This protein binds this small molecule.
Small molecule (SMILES): CN1CC/C=C/[C@H](OCCN2CC(F)(F)C2)[C@@H]2CC[C@H]2CN2C[C@@]3(CCCc4cc(Cl)ccc43)COc3ccc(cc32)[C@@](O)(C(=O)NS(=O)(=O)N(C)C)CC1=O

Sequence of chain 1.A:
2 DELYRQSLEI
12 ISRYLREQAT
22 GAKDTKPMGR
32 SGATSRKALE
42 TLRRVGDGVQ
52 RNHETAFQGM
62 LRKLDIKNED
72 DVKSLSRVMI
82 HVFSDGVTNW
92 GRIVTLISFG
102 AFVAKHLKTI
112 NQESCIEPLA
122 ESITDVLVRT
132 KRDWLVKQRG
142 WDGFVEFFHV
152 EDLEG

Binding-site contacts:
Ligand atom CL1 contacts residue ILE124 of chain 1.A at 3.8 Å.
Ligand atom C18 contacts residue PHE100 of chain 1.A at 3.7 Å (hydrophobic).
Ligand atom C29 contacts residue ALA57 of chain 1.A at 3.7 Å (hydrophobic).
Ligand atom C13 contacts residue PHE100 of chain 1.A at 3.6 Å (hydrophobic).
Ligand atom C14 contacts residue PHE100 of chain 1.A at 3.6 Å (hydrophobic).
Ligand atom O7 contacts residue VAL83 of chain 1.A at 3.8 Å.
Ligand atom C36 contacts residue MET61 of chain 1.A at 3.7 Å (hydrophobic).
Ligand atom C13 contacts residue MET80 of chain 1.A at 3.7 Å (hydrophobic).
Ligand atom CL1 contacts residue LEU120 of chain 1.A at 3.2 Å.
Ligand atom CL1 contacts residue GLY101 of chain 1.A at 3.8 Å.
Ligand atom C3 contacts residue VAL79 of chain 1.A at 3.6 Å (hydrophobic).
Ligand atom C5 contacts residue ARG93 of chain 1.A at 3.6 Å.
Ligand atom O4 contacts residue ALA57 of chain 1.A at 3.7 Å.
Ligand atom C17 contacts residue MET80 of chain 1.A at 3.8 Å (hydrophobic).
Ligand atom O2 contacts residue ARG93 of chain 1.A at 2.9 Å (salt-bridge).
Ligand atom C15 contacts residue PHE100 of chain 1.A at 3.7 Å (hydrophobic).
Ligand atom C15 contacts residue LEU97 of chain 1.A at 3.5 Å (hydrophobic).
Ligand atom C31 contacts residue PHE100 of chain 1.A at 3.6 Å (hydrophobic).
Ligand atom C30 contacts residue PHE58 of chain 1.A at 3.6 Å (hydrophobic).
Ligand atom O5 contacts residue ARG93 of chain 1.A at 3.0 Å (salt-bridge).
Ligand atom C2 contacts residue VAL79 of chain 1.A at 3.7 Å (hydrophobic).
Ligand atom F1 contacts residue MET61 of chain 1.A at 3.4 Å.
Ligand atom C6 contacts residue ARG93 of chain 1.A at 3.6 Å.
Ligand atom C16 contacts residue LEU97 of chain 1.A at 3.2 Å (hydrophobic).
Ligand atom C16 contacts residue GLY101 of chain 1.A at 3.7 Å.
Ligand atom C24 contacts residue THR96 of chain 1.A at 3.8 Å.
Ligand atom C30 contacts residue MET61 of chain 1.A at 3.7 Å (hydrophobic).
Ligand atom C32 contacts residue Q4D1 of chain 2.B at 3.3 Å.
Ligand atom C4 contacts residue VAL83 of chain 1.A at 3.8 Å (hydrophobic).
Ligand atom C7 contacts residue THR96 of chain 1.A at 3.7 Å.
Ligand atom C36 contacts residue ALA57 of chain 1.A at 3.5 Å (hydrophobic).
Ligand atom C21 contacts residue MET61 of chain 1.A at 3.6 Å (hydrophobic).
Ligand atom F1 contacts residue GLY60 of chain 1.A at 3.1 Å.
Ligand atom C18 contacts residue MET80 of chain 1.A at 3.6 Å (hydrophobic).
Ligand atom C5 contacts residue LEU97 of chain 1.A at 3.8 Å (hydrophobic).
Ligand atom O1 contacts residue LEU97 of chain 1.A at 3.5 Å.
Ligand atom C9 contacts residue VAL83 of chain 1.A at 3.7 Å (hydrophobic).
Ligand atom C17 contacts residue PHE100 of chain 1.A at 3.8 Å (hydrophobic).
Ligand atom C33 contacts residue ARG93 of chain 1.A at 3.8 Å.
Ligand atom C27 contacts residue HIS54 of chain 1.A at 3.6 Å.